Binding-site contacts:
Ligand atom C8 contacts residue LEU453 of chain 2.A at 4.1 Å (hydrophobic).
Ligand atom C7 contacts residue ASN454 of chain 2.A at 3.0 Å.
Ligand atom O7 contacts residue ASN454 of chain 2.A at 3.1 Å (h-bond).
Ligand atom C7 contacts residue GLU452 of chain 2.A at 3.9 Å.
Ligand atom N2 contacts residue GLU452 of chain 2.A at 4.2 Å.
Ligand atom C8 contacts residue ASN454 of chain 2.A at 3.8 Å.
Ligand atom N2 contacts residue ASN454 of chain 2.A at 3.0 Å (h-bond).
Ligand atom C2 contacts residue ASN454 of chain 2.A at 3.2 Å.
Ligand atom O5 contacts residue ASN454 of chain 2.A at 4.1 Å.
Ligand atom C1 contacts residue ASN454 of chain 2.A at 3.0 Å.
Ligand atom C8 contacts residue GLU452 of chain 2.A at 3.1 Å.

Sequence of chain 2.A:
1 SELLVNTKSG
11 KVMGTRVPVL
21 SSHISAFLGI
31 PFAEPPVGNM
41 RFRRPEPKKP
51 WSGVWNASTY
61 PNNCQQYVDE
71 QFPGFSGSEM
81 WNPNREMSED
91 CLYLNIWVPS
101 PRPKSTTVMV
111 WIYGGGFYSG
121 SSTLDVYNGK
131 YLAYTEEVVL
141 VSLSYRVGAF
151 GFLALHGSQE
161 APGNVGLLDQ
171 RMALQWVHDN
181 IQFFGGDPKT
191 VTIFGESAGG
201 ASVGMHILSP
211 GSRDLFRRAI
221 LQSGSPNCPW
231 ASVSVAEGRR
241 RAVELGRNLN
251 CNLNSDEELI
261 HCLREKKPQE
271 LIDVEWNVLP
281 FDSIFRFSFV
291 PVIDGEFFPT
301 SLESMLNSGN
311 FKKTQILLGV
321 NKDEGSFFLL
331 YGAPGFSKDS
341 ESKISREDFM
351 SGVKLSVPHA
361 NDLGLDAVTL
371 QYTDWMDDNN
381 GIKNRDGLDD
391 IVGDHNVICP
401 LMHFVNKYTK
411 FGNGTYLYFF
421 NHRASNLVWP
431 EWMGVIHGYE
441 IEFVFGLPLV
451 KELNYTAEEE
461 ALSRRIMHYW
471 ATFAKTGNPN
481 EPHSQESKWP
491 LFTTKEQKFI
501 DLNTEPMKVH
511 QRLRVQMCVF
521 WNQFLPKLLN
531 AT

The small molecule below binds the protein below.
Small molecule (SMILES): CC(=O)N[C@@H]1[C@@H](O)[C@H](O)[C@@H](CO)O[C@H]1O